This small molecule binds to this protein.
Small molecule (SMILES): CC(=O)N[C@@H]1[C@@H](O)[C@H](O)[C@@H](CO)O[C@H]1O

Sequence of chain 1.G:
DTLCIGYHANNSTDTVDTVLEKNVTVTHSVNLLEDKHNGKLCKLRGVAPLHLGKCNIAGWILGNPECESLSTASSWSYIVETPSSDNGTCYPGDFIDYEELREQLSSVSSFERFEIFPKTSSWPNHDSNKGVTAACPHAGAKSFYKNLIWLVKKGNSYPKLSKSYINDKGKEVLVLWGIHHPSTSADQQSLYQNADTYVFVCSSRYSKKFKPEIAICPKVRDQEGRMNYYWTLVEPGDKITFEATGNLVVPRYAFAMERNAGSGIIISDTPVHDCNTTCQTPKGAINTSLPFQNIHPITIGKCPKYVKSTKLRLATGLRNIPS

Binding-site contacts:
Ligand atom O7 contacts residue LYS38 of chain 1.G at 3.8 Å.
Ligand atom C8 contacts residue ASN40 of chain 1.G at 4.2 Å.
Ligand atom C8 contacts residue LYS38 of chain 1.G at 4.4 Å.
Ligand atom C3 contacts residue ASN289 of chain 1.G at 3.9 Å.
Ligand atom C4 contacts residue ASN289 of chain 1.G at 4.3 Å.
Ligand atom C2 contacts residue ASN289 of chain 1.G at 2.8 Å.
Ligand atom C1 contacts residue ASN289 of chain 1.G at 1.4 Å.
Ligand atom C5 contacts residue ASN289 of chain 1.G at 3.5 Å.
Ligand atom O7 contacts residue ASN289 of chain 1.G at 2.9 Å (h-bond).
Ligand atom C8 contacts residue ASN289 of chain 1.G at 3.6 Å.
Ligand atom O5 contacts residue ASN289 of chain 1.G at 2.4 Å (h-bond).
Ligand atom C8 contacts residue HIS39 of chain 1.G at 3.9 Å.
Ligand atom N2 contacts residue ASN289 of chain 1.G at 2.8 Å (h-bond).
Ligand atom C7 contacts residue ASN289 of chain 1.G at 2.8 Å.